Sequence of chain 1.B:
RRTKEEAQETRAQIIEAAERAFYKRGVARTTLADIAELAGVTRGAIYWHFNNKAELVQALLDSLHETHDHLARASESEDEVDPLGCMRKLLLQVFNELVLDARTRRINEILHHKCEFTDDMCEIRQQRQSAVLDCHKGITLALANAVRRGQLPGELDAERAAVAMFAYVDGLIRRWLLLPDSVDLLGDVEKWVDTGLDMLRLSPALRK

Binding-site contacts:
Ligand atom C6 contacts residue ILE175 of chain 1.B at 3.7 Å (hydrophobic).
Ligand atom C9 contacts residue VAL171 of chain 1.B at 4.2 Å (hydrophobic).
Ligand atom C2 contacts residue ASN110 of chain 1.B at 3.1 Å.
Ligand atom O1 contacts residue MET89 of chain 1.B at 3.7 Å.
Ligand atom C14 contacts residue LEU93 of chain 1.B at 4.2 Å (hydrophobic).
Ligand atom C7 contacts residue VAL171 of chain 1.B at 3.9 Å (hydrophobic).
Ligand atom O2 contacts residue ASP172 of chain 1.B at 2.3 Å (salt-bridge).
Ligand atom C4 contacts residue PHE168 of chain 1.B at 4.1 Å (hydrophobic).
Ligand atom O1 contacts residue ILE141 of chain 1.B at 3.3 Å.
Ligand atom C3 contacts residue ASN110 of chain 1.B at 4.3 Å.
Ligand atom C3 contacts residue ASP172 of chain 1.B at 3.4 Å.
Ligand atom C4 contacts residue ASP172 of chain 1.B at 3.7 Å.
Ligand atom O1 contacts residue LEU93 of chain 1.B at 4.2 Å.
Ligand atom O3 contacts residue ASN110 of chain 1.B at 2.9 Å (h-bond).
Ligand atom C8 contacts residue VAL171 of chain 1.B at 4.0 Å (hydrophobic).
Ligand atom C2 contacts residue ILE175 of chain 1.B at 3.8 Å (hydrophobic).
Ligand atom C14 contacts residue ILE141 of chain 1.B at 4.3 Å (hydrophobic).
Ligand atom C5 contacts residue ILE175 of chain 1.B at 3.7 Å (hydrophobic).
Ligand atom C11 contacts residue LEU93 of chain 1.B at 3.9 Å (hydrophobic).
Ligand atom C11 contacts residue ILE141 of chain 1.B at 4.2 Å (hydrophobic).
Ligand atom O2 contacts residue HIS114 of chain 1.B at 2.8 Å (h-bond).
Ligand atom C5 contacts residue PHE168 of chain 1.B at 4.3 Å (hydrophobic).
Ligand atom C2 contacts residue HIS114 of chain 1.B at 4.0 Å.
Ligand atom C14 contacts residue PHE168 of chain 1.B at 4.1 Å (hydrophobic).
Ligand atom C13 contacts residue VAL171 of chain 1.B at 4.1 Å (hydrophobic).
Ligand atom C10 contacts residue LEU93 of chain 1.B at 4.2 Å (hydrophobic).
Ligand atom C1 contacts residue ILE175 of chain 1.B at 3.7 Å (hydrophobic).
Ligand atom C4 contacts residue ILE175 of chain 1.B at 3.8 Å (hydrophobic).
Ligand atom C9 contacts residue LEU93 of chain 1.B at 4.3 Å (hydrophobic).
Ligand atom C12 contacts residue LEU93 of chain 1.B at 3.8 Å (hydrophobic).
Ligand atom C7 contacts residue PHE168 of chain 1.B at 3.8 Å (hydrophobic).
Ligand atom C3 contacts residue HIS114 of chain 1.B at 3.8 Å.
Ligand atom O3 contacts residue LEU66 of chain 1.B at 4.1 Å.
Ligand atom C14 contacts residue VAL171 of chain 1.B at 3.8 Å (hydrophobic).
Ligand atom C12 contacts residue ILE141 of chain 1.B at 3.5 Å (hydrophobic).
Ligand atom C13 contacts residue ILE141 of chain 1.B at 3.6 Å (hydrophobic).
Ligand atom C13 contacts residue LEU93 of chain 1.B at 3.9 Å (hydrophobic).
Ligand atom C13 contacts residue PHE168 of chain 1.B at 4.3 Å (hydrophobic).
Ligand atom C1 contacts residue ASN110 of chain 1.B at 3.4 Å.
Ligand atom C3 contacts residue ILE175 of chain 1.B at 3.8 Å (hydrophobic).

A small-molecule ligand and the protein it binds are described below.
Small molecule (SMILES): Oc1ccc(/C=C/c2cc(O)cc(O)c2)cc1